Sequence of chain 1.A:
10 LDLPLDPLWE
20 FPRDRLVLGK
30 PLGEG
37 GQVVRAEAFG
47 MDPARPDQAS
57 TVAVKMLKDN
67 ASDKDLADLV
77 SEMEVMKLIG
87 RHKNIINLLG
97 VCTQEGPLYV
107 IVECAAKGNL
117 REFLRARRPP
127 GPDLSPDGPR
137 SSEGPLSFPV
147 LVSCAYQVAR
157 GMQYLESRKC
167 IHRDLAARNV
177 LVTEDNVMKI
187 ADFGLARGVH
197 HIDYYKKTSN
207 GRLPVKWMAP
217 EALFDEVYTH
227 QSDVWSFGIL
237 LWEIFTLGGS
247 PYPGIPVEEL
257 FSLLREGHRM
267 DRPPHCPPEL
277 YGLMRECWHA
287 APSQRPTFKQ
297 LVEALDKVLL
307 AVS

This protein binds this small molecule.
Small molecule (SMILES): C=CC(=O)Nc1cccc(C)c1Nc1cc(-c2cccnc2Nc2c(Cl)c(OC)cc(OC)c2Cl)ncn1

Binding-site contacts:
Ligand atom N1 contacts residue ALA111 of chain 1.A at 2.9 Å (h-bond).
Ligand atom C2 contacts residue GLU109 of chain 1.A at 3.2 Å.
Ligand atom CBL contacts residue PHE189 of chain 1.A at 3.7 Å (hydrophobic).
Ligand atom NAB contacts residue VAL39 of chain 1.A at 3.7 Å.
Ligand atom OBI contacts residue LYS61 of chain 1.A at 3.6 Å.
Ligand atom CLH contacts residue VAL39 of chain 1.A at 3.4 Å.
Ligand atom OAY contacts residue ARG41 of chain 1.A at 2.7 Å (salt-bridge).
Ligand atom CAN contacts residue ALA111 of chain 1.A at 3.6 Å (hydrophobic).
Ligand atom CBJ contacts residue VAL106 of chain 1.A at 3.7 Å (hydrophobic).
Ligand atom CAX contacts residue CYS110 of chain 1.A at 1.7 Å (hydrophobic).
Ligand atom NAU contacts residue ALA111 of chain 1.A at 3.0 Å (h-bond).
Ligand atom CBL contacts residue ASP188 of chain 1.A at 3.5 Å.
Ligand atom OAY contacts residue LEU31 of chain 1.A at 3.6 Å.
Ligand atom CAW contacts residue CYS110 of chain 1.A at 2.7 Å (hydrophobic).
Ligand atom N3 contacts residue LEU177 of chain 1.A at 3.7 Å.
Ligand atom CBC contacts residue ASP188 of chain 1.A at 3.4 Å.
Ligand atom C2 contacts residue CYS110 of chain 1.A at 3.6 Å (hydrophobic).
Ligand atom NAU contacts residue CYS110 of chain 1.A at 3.4 Å (h-bond).
Ligand atom CBL contacts residue MET82 of chain 1.A at 3.6 Å (hydrophobic).
Ligand atom CAW contacts residue ARG41 of chain 1.A at 3.6 Å.
Ligand atom CBJ contacts residue GLU78 of chain 1.A at 3.2 Å.
Ligand atom CAM contacts residue ALA111 of chain 1.A at 3.5 Å (hydrophobic).
Ligand atom CAA contacts residue VAL39 of chain 1.A at 3.6 Å (hydrophobic).
Ligand atom C2 contacts residue LEU177 of chain 1.A at 3.5 Å (hydrophobic).
Ligand atom CAT contacts residue GLY114 of chain 1.A at 3.8 Å.
Ligand atom CLH contacts residue LYS61 of chain 1.A at 3.8 Å.
Ligand atom C2 contacts residue ALA111 of chain 1.A at 3.6 Å (hydrophobic).
Ligand atom CAV contacts residue CYS110 of chain 1.A at 3.2 Å (hydrophobic).
Ligand atom CAR contacts residue GLY114 of chain 1.A at 3.6 Å.
Ligand atom CAZ contacts residue VAL108 of chain 1.A at 3.5 Å (hydrophobic).
Ligand atom OBI contacts residue VAL108 of chain 1.A at 3.8 Å.
Ligand atom CBE contacts residue VAL108 of chain 1.A at 3.7 Å (hydrophobic).
Ligand atom OBK contacts residue ASP188 of chain 1.A at 2.9 Å (salt-bridge).
Ligand atom CAX contacts residue ALA111 of chain 1.A at 3.6 Å (hydrophobic).
Ligand atom N1 contacts residue LEU177 of chain 1.A at 3.5 Å.
Ligand atom CBD contacts residue ASP188 of chain 1.A at 3.6 Å.
Ligand atom NAS contacts residue ALA111 of chain 1.A at 2.8 Å (h-bond).
Ligand atom CAV contacts residue ARG41 of chain 1.A at 3.8 Å.
Ligand atom CLG contacts residue ALA187 of chain 1.A at 3.4 Å.
Ligand atom N1 contacts residue CYS110 of chain 1.A at 3.6 Å.